Sequence of chain 1.D:
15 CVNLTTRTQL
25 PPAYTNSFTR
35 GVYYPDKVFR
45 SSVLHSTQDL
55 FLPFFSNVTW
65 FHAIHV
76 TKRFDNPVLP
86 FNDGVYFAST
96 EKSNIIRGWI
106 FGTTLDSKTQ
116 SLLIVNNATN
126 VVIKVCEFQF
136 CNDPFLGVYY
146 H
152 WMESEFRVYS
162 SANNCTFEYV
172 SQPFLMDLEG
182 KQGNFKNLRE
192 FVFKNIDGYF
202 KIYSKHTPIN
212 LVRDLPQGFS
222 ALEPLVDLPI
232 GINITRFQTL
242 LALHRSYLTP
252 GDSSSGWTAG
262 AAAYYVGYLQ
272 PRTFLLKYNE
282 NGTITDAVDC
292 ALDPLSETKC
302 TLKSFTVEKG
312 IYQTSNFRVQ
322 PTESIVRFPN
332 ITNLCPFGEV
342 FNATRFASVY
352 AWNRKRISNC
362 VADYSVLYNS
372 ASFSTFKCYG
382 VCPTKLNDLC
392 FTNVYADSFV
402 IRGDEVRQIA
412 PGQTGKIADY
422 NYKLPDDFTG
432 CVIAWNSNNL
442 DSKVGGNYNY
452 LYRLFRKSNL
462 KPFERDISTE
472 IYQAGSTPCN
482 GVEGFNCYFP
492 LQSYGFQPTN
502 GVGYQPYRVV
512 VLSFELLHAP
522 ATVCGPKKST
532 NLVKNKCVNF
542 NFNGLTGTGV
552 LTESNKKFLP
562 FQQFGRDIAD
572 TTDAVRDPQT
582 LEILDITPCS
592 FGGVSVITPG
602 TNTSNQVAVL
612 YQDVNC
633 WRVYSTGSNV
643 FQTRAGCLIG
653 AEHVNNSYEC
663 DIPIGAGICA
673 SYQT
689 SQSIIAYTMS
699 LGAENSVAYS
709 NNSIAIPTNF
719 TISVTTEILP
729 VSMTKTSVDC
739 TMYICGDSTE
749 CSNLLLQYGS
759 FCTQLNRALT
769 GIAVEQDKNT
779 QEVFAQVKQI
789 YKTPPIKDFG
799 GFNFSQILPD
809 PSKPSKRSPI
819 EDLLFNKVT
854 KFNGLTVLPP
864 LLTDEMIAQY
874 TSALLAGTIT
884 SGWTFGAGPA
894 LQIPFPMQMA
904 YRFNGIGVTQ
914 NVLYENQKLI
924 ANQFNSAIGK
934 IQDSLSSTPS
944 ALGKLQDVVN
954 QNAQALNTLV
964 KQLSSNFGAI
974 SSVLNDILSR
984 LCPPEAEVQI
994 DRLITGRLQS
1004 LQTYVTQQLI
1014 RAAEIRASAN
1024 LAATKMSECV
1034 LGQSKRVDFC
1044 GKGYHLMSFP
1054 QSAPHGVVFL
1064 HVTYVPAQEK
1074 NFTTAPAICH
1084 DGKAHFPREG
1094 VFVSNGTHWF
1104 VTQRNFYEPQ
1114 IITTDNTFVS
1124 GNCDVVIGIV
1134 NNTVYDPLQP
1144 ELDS

A small-molecule ligand and the protein it binds are described below.
Small molecule (SMILES): CC(=O)N[C@@H]1[C@@H](O)[C@H](O)[C@@H](CO)O[C@H]1O

Binding-site contacts:
Ligand atom N2 contacts residue TYR28 of chain 1.D at 4.3 Å.
Ligand atom C7 contacts residue TYR28 of chain 1.D at 3.7 Å (hydrophobic).
Ligand atom C2 contacts residue TYR28 of chain 1.D at 4.2 Å (hydrophobic).
Ligand atom C8 contacts residue ASN61 of chain 1.D at 4.5 Å.
Ligand atom C4 contacts residue ASN61 of chain 1.D at 4.4 Å.
Ligand atom O7 contacts residue TYR28 of chain 1.D at 2.9 Å.
Ligand atom C5 contacts residue ASN61 of chain 1.D at 3.8 Å.
Ligand atom C7 contacts residue ASN61 of chain 1.D at 3.2 Å.
Ligand atom O3 contacts residue TYR28 of chain 1.D at 4.3 Å.
Ligand atom C3 contacts residue ASN61 of chain 1.D at 3.9 Å.
Ligand atom C1 contacts residue ASN61 of chain 1.D at 1.5 Å.
Ligand atom O7 contacts residue ASN61 of chain 1.D at 3.0 Å (h-bond).
Ligand atom N2 contacts residue ASN61 of chain 1.D at 3.0 Å (h-bond).
Ligand atom C2 contacts residue ASN61 of chain 1.D at 2.6 Å.
Ligand atom C8 contacts residue TYR28 of chain 1.D at 3.9 Å (hydrophobic).
Ligand atom O5 contacts residue ASN61 of chain 1.D at 2.5 Å (h-bond).